The small molecule below binds the protein below.
Small molecule (SMILES): CNc1ccccc1C(=O)O[C@H]1[C@@H](O)[C@H](n2cnc3c(=O)[nH]c(N)nc32)O[C@@H]1CO[P](=O)(O)O[P](=O)(O)OP(=O)(O)O

Sequence of chain 1.A:
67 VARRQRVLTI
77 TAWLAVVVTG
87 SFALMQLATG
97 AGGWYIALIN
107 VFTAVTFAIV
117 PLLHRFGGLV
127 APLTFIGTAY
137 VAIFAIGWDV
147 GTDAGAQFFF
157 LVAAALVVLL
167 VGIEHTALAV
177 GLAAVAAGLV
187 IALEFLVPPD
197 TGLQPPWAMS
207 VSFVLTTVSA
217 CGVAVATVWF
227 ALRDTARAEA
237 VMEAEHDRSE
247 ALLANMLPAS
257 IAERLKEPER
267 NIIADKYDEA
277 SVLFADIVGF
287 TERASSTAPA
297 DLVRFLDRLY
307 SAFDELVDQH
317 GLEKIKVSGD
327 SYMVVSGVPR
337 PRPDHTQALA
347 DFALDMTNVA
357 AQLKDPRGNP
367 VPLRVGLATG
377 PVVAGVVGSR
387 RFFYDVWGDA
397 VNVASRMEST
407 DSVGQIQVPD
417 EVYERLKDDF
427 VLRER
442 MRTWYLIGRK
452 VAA

Binding-site contacts:
Ligand atom C2 contacts residue VAL392 of chain 1.B at 3.4 Å (hydrophobic).
Ligand atom O3B contacts residue MN1 of chain 1.F at 1.7 Å.
Ligand atom O2A contacts residue ASP326 of chain 1.A at 2.7 Å (salt-bridge).
Ligand atom C6 contacts residue LYS322 of chain 1.B at 3.8 Å.
Ligand atom O6 contacts residue LYS322 of chain 1.B at 3.5 Å.
Ligand atom O3B contacts residue ASP282 of chain 1.A at 3.8 Å.
Ligand atom OA contacts residue ASN398 of chain 1.B at 3.0 Å (h-bond).
Ligand atom O3G contacts residue MN1 of chain 1.F at 2.8 Å.
Ligand atom C2' contacts residue ASN398 of chain 1.B at 3.6 Å.
Ligand atom PG contacts residue ARG370 of chain 1.A at 3.2 Å.
Ligand atom O2A contacts residue MN1 of chain 1.G at 1.9 Å.
Ligand atom O1B contacts residue MN1 of chain 1.F at 2.8 Å.
Ligand atom N2 contacts residue VAL392 of chain 1.B at 2.2 Å (h-bond).
Ligand atom PB contacts residue MN1 of chain 1.F at 2.7 Å.
Ligand atom PG contacts residue MN1 of chain 1.F at 2.8 Å.
Ligand atom O3G contacts residue ASP282 of chain 1.A at 3.6 Å (salt-bridge).
Ligand atom O3' contacts residue PHE286 of chain 1.A at 3.5 Å.
Ligand atom N1 contacts residue LYS322 of chain 1.B at 3.0 Å (salt-bridge).
Ligand atom N3 contacts residue TRP393 of chain 1.B at 3.8 Å.
Ligand atom O2G contacts residue ARG370 of chain 1.A at 2.4 Å (salt-bridge).
Ligand atom O2G contacts residue ILE283 of chain 1.A at 2.9 Å (h-bond).
Ligand atom C5' contacts residue ASP326 of chain 1.A at 3.7 Å.
Ligand atom O1G contacts residue ARG370 of chain 1.A at 3.6 Å.
Ligand atom CA contacts residue PHE286 of chain 1.A at 3.7 Å (hydrophobic).
Ligand atom O3G contacts residue ARG370 of chain 1.A at 3.1 Å (salt-bridge).
Ligand atom PA contacts residue MN1 of chain 1.G at 3.4 Å.
Ligand atom CA2 contacts residue PHE286 of chain 1.A at 3.8 Å (hydrophobic).
Ligand atom O2G contacts residue MN1 of chain 1.F at 2.5 Å.
Ligand atom O1A contacts residue MN1 of chain 1.F at 3.5 Å.
Ligand atom O3B contacts residue PHE286 of chain 1.A at 3.8 Å.
Ligand atom O4' contacts residue ASP326 of chain 1.A at 3.5 Å (salt-bridge).
Ligand atom CA2 contacts residue TRP393 of chain 1.B at 3.3 Å (hydrophobic).
Ligand atom O3B contacts residue ILE283 of chain 1.A at 3.7 Å.
Ligand atom O3B contacts residue ASP326 of chain 1.A at 2.6 Å (salt-bridge).
Ligand atom O2B contacts residue THR287 of chain 1.A at 3.4 Å (h-bond).
Ligand atom O2' contacts residue ASN398 of chain 1.B at 3.0 Å (h-bond).
Ligand atom PA contacts residue ASP326 of chain 1.A at 3.8 Å.
Ligand atom O2G contacts residue ASP282 of chain 1.A at 3.5 Å (salt-bridge).
Ligand atom CA3 contacts residue TRP393 of chain 1.B at 3.6 Å (hydrophobic).
Ligand atom CA1 contacts residue PHE286 of chain 1.A at 3.7 Å (hydrophobic).

Sequence of chain 1.B:
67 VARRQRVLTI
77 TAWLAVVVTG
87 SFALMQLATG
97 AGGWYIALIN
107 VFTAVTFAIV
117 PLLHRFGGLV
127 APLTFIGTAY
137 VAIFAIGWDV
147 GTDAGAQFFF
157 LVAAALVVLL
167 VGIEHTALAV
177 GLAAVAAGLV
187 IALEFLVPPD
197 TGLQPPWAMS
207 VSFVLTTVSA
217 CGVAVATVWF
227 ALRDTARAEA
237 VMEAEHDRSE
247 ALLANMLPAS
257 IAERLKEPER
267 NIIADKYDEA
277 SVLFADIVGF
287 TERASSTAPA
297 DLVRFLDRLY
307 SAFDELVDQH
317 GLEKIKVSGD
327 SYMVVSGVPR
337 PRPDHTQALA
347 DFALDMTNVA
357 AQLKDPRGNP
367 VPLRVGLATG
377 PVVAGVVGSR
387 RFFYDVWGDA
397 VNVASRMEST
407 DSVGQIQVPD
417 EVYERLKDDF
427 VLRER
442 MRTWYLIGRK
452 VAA